Sequence of chain 1.B:
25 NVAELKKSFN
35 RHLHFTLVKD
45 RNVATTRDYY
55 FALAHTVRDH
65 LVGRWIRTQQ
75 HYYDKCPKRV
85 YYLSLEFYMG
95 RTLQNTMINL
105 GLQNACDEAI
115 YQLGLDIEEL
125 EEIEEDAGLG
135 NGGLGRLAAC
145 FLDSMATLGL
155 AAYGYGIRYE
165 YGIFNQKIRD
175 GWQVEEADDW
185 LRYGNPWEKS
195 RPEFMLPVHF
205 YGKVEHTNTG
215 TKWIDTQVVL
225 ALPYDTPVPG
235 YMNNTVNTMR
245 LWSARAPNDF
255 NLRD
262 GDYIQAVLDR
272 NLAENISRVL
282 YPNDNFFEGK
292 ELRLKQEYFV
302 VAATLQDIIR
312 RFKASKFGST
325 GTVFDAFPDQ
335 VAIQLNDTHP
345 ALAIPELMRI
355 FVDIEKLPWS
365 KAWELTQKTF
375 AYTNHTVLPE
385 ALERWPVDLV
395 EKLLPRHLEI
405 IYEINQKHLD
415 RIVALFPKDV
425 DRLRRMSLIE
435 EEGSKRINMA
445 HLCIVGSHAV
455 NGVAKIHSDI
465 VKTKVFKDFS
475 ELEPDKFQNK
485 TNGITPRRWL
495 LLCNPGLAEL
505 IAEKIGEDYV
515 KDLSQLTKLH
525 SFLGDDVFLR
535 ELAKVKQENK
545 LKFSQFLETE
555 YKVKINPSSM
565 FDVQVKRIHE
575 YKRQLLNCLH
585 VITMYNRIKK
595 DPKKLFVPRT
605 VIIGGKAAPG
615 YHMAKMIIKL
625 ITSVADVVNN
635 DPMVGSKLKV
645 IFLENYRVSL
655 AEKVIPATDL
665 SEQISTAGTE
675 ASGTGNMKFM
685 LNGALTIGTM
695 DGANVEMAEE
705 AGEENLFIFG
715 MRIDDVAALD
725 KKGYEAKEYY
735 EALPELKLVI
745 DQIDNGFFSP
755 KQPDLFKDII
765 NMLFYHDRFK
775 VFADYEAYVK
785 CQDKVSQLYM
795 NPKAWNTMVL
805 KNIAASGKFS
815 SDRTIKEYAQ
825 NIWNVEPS

Sequence of chain 1.A:
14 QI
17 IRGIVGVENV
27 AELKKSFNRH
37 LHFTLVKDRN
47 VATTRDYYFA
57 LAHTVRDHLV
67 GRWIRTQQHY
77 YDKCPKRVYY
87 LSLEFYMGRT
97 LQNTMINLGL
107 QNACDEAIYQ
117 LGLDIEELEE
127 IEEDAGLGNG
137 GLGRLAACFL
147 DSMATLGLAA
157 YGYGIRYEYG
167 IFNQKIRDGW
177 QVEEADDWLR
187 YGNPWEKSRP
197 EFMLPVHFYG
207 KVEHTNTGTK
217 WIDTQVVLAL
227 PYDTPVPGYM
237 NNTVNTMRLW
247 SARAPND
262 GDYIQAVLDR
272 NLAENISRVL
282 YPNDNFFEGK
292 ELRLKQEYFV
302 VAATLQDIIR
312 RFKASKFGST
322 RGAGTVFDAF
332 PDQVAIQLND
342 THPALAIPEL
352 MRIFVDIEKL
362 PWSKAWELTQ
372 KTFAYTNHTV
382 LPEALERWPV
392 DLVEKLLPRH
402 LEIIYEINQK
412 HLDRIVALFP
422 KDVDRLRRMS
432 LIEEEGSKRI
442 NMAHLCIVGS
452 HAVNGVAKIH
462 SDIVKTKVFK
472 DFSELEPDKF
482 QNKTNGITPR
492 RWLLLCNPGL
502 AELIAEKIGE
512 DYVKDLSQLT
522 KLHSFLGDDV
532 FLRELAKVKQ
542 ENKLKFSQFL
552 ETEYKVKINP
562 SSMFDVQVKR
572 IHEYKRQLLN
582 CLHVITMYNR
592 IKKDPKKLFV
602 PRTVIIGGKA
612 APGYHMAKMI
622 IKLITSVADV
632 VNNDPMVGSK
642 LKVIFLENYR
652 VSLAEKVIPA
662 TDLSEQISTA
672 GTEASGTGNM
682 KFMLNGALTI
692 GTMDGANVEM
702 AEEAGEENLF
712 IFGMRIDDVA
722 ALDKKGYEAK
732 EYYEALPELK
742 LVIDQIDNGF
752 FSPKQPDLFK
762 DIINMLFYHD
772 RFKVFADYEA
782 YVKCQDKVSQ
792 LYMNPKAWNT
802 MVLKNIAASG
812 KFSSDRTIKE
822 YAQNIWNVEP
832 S

A protein and the small-molecule ligand that binds it are described below.
Small molecule (SMILES): Cc1cc(C)c(NC(=O)Nc2cc3ccccc3cc2C(=O)N[C@H](C(=O)O)[C@@H](C)OC(C)(C)C)c(C)c1

Binding-site contacts:
Ligand atom C31 contacts residue GLN73 of chain 1.B at 3.7 Å.
Ligand atom O22 contacts residue ILE70 of chain 1.B at 3.9 Å.
Ligand atom C7 contacts residue ARG312 of chain 1.B at 3.9 Å.
Ligand atom C25 contacts residue ARG195 of chain 1.B at 3.7 Å.
Ligand atom O22 contacts residue LYS43 of chain 1.A at 3.5 Å.
Ligand atom C16 contacts residue GLN74 of chain 1.B at 3.8 Å.
Ligand atom C29 contacts residue GLN73 of chain 1.B at 3.7 Å.
Ligand atom C17 contacts residue VAL47 of chain 1.A at 3.8 Å (hydrophobic).
Ligand atom O9 contacts residue GLN73 of chain 1.B at 2.7 Å (h-bond).
Ligand atom C27 contacts residue ARG195 of chain 1.B at 3.6 Å.
Ligand atom C11 contacts residue VAL47 of chain 1.A at 3.8 Å (hydrophobic).
Ligand atom C28 contacts residue GLN73 of chain 1.B at 3.6 Å.
Ligand atom O22 contacts residue ASP44 of chain 1.A at 2.9 Å (salt-bridge).
Ligand atom C29 contacts residue ARG244 of chain 1.B at 3.8 Å.
Ligand atom N23 contacts residue VAL42 of chain 1.A at 3.0 Å (h-bond).
Ligand atom C21 contacts residue VAL47 of chain 1.A at 3.7 Å (hydrophobic).
Ligand atom C31 contacts residue ARG195 of chain 1.B at 3.5 Å.
Ligand atom C19 contacts residue GLN73 of chain 1.B at 3.6 Å.
Ligand atom O contacts residue GLN73 of chain 1.B at 3.7 Å.
Ligand atom C15 contacts residue GLN74 of chain 1.B at 3.5 Å.
Ligand atom C1 contacts residue PHE198 of chain 1.B at 3.6 Å (hydrophobic).
Ligand atom C24 contacts residue VAL42 of chain 1.A at 3.8 Å (hydrophobic).
Ligand atom C8 contacts residue GLN73 of chain 1.B at 3.6 Å.
Ligand atom C6 contacts residue ALA315 of chain 1.B at 3.3 Å (hydrophobic).
Ligand atom C30 contacts residue ARG195 of chain 1.B at 3.8 Å.
Ligand atom N20 contacts residue GLN73 of chain 1.B at 3.7 Å.
Ligand atom OXT contacts residue ARG312 of chain 1.B at 3.0 Å (salt-bridge).
Ligand atom C28 contacts residue ASP229 of chain 1.B at 3.7 Å.
Ligand atom C contacts residue ARG312 of chain 1.B at 3.6 Å.
Ligand atom C32 contacts residue GLN73 of chain 1.B at 3.8 Å.
Ligand atom O contacts residue ARG312 of chain 1.B at 3.1 Å (salt-bridge).
Ligand atom C10 contacts residue GLN73 of chain 1.B at 3.7 Å.
Ligand atom C29 contacts residue THR242 of chain 1.B at 3.7 Å.
Ligand atom C12 contacts residue VAL47 of chain 1.A at 3.8 Å (hydrophobic).
Ligand atom C32 contacts residue TRP69 of chain 1.B at 3.8 Å (hydrophobic).
Ligand atom C24 contacts residue ARG195 of chain 1.B at 3.4 Å.
Ligand atom O22 contacts residue VAL47 of chain 1.A at 3.4 Å.
Ligand atom C27 contacts residue ASP229 of chain 1.B at 3.9 Å.
Ligand atom C30 contacts residue GLN73 of chain 1.B at 3.6 Å.
Ligand atom C29 contacts residue ASP229 of chain 1.B at 3.2 Å.